A protein and the small-molecule ligand that binds it are described below.
Small molecule (SMILES): Cc1cc(CCCOc2c(C)cc(-c3nnn(C)n3)cc2C)on1

Sequence of chain 29.A:
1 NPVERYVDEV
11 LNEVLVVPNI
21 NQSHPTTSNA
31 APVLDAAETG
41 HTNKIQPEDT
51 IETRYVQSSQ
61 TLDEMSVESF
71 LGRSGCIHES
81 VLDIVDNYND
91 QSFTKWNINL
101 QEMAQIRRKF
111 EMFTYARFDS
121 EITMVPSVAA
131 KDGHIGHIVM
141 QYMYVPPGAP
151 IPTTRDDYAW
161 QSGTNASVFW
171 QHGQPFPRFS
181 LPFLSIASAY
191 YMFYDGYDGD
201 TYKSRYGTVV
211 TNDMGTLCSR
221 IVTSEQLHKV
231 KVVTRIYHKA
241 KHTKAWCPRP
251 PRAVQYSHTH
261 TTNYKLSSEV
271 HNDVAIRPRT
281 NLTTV

Binding-site contacts:
Ligand atom N5A contacts residue LEU217 of chain 29.A at 3.6 Å.
Ligand atom N3A contacts residue TYR144 of chain 29.A at 3.2 Å.
Ligand atom O1 contacts residue MET214 of chain 29.A at 3.2 Å.
Ligand atom C2A contacts residue PHE179 of chain 29.A at 3.5 Å (hydrophobic).
Ligand atom C1B contacts residue ILE98 of chain 29.A at 3.7 Å (hydrophobic).
Ligand atom N4A contacts residue TYR144 of chain 29.A at 3.7 Å.
Ligand atom N4A contacts residue PHE179 of chain 29.A at 3.5 Å.
Ligand atom CM4 contacts residue TYR142 of chain 29.A at 3.7 Å (hydrophobic).
Ligand atom C5B contacts residue TYR144 of chain 29.A at 3.8 Å (hydrophobic).
Ligand atom N3A contacts residue PHE179 of chain 29.A at 3.7 Å.
Ligand atom CM6 contacts residue TYR144 of chain 29.A at 3.7 Å (hydrophobic).
Ligand atom C3 contacts residue LEU100 of chain 29.A at 3.8 Å (hydrophobic).
Ligand atom N1A contacts residue PHE179 of chain 29.A at 3.3 Å.
Ligand atom C2A contacts residue LEU217 of chain 29.A at 4.0 Å (hydrophobic).
Ligand atom N1A contacts residue LEU217 of chain 29.A at 3.3 Å.
Ligand atom O1 contacts residue LEU100 of chain 29.A at 3.7 Å.
Ligand atom C4 contacts residue LEU100 of chain 29.A at 3.9 Å (hydrophobic).
Ligand atom C6B contacts residue ILE98 of chain 29.A at 3.8 Å (hydrophobic).
Ligand atom CM2 contacts residue ILE122 of chain 29.A at 3.8 Å (hydrophobic).
Ligand atom N5A contacts residue PHE179 of chain 29.A at 3.3 Å.
Ligand atom O1B contacts residue ILE98 of chain 29.A at 3.2 Å.
Ligand atom N2 contacts residue MET214 of chain 29.A at 3.8 Å.
Ligand atom C6B contacts residue LEU181 of chain 29.A at 3.5 Å (hydrophobic).
Ligand atom C5B contacts residue LEU181 of chain 29.A at 3.6 Å (hydrophobic).
Ligand atom CM3 contacts residue TYR190 of chain 29.A at 3.6 Å (hydrophobic).
Ligand atom C1B contacts residue LEU181 of chain 29.A at 4.0 Å (hydrophobic).
Ligand atom C4 contacts residue MET214 of chain 29.A at 3.7 Å (hydrophobic).
Ligand atom CM6 contacts residue LEU181 of chain 29.A at 3.8 Å (hydrophobic).
Ligand atom C5 contacts residue MET214 of chain 29.A at 3.4 Å (hydrophobic).
Ligand atom N1A contacts residue MET124 of chain 29.A at 3.6 Å.
Ligand atom CM2 contacts residue ILE77 of chain 29.A at 3.8 Å (hydrophobic).
Ligand atom C2B contacts residue ILE122 of chain 29.A at 4.0 Å (hydrophobic).
Ligand atom CM6 contacts residue LEU184 of chain 29.A at 3.7 Å (hydrophobic).
Ligand atom C1C contacts residue MET214 of chain 29.A at 3.2 Å (hydrophobic).
Ligand atom CM4 contacts residue TYR144 of chain 29.A at 3.8 Å (hydrophobic).
Ligand atom CM4 contacts residue ALA166 of chain 29.A at 3.1 Å (hydrophobic).
Ligand atom N2 contacts residue LEU100 of chain 29.A at 3.8 Å.
Ligand atom N5A contacts residue MET124 of chain 29.A at 3.9 Å.
Ligand atom C4 contacts residue TYR190 of chain 29.A at 3.7 Å (hydrophobic).
Ligand atom CM4 contacts residue VAL168 of chain 29.A at 3.9 Å (hydrophobic).